Binding-site contacts:
Ligand atom CBH contacts residue PHE351 of chain 1.C at 3.3 Å (hydrophobic).
Ligand atom CAN contacts residue TYR222 of chain 1.B at 3.4 Å (hydrophobic).
Ligand atom CBX contacts residue GDP1 of chain 1.J at 3.6 Å.
Ligand atom NAI contacts residue THR221 of chain 1.B at 3.5 Å.
Ligand atom FBZ contacts residue TYR222 of chain 1.B at 3.5 Å.
Ligand atom O contacts residue ASN329 of chain 1.C at 3.5 Å (h-bond).
Ligand atom CD1 contacts residue VAL353 of chain 1.C at 3.5 Å (hydrophobic).
Ligand atom CBI contacts residue LYS174 of chain 1.B at 3.2 Å.
Ligand atom CAQ contacts residue LEU248 of chain 1.C at 3.4 Å (hydrophobic).
Ligand atom N contacts residue ASN329 of chain 1.C at 2.9 Å (h-bond).
Ligand atom CBX contacts residue TYR222 of chain 1.B at 3.4 Å (hydrophobic).
Ligand atom CAR contacts residue PRO220 of chain 1.B at 3.3 Å (hydrophobic).
Ligand atom FBZ contacts residue GLN11 of chain 1.B at 3.0 Å.
Ligand atom CBD contacts residue ASP177 of chain 1.B at 3.4 Å.
Ligand atom CD1 contacts residue ILE355 of chain 1.C at 3.6 Å (hydrophobic).
Ligand atom CBF contacts residue ASN329 of chain 1.C at 3.5 Å.
Ligand atom CCD contacts residue PRO325 of chain 1.C at 3.6 Å (hydrophobic).
Ligand atom CBI contacts residue VAL175 of chain 1.B at 3.6 Å (hydrophobic).
Ligand atom OCB contacts residue ARG276 of chain 1.B at 2.8 Å (salt-bridge).
Ligand atom NAI contacts residue TYR222 of chain 1.B at 3.2 Å (h-bond).
Ligand atom OBK contacts residue ASP177 of chain 1.B at 3.0 Å (salt-bridge).
Ligand atom OCA contacts residue THR221 of chain 1.B at 2.6 Å (h-bond).
Ligand atom OCE contacts residue THR219 of chain 1.B at 3.5 Å.
Ligand atom CBF contacts residue ASP177 of chain 1.B at 3.6 Å.
Ligand atom CAL contacts residue VAL175 of chain 1.B at 3.5 Å (hydrophobic).
Ligand atom CBI contacts residue ASP177 of chain 1.B at 3.3 Å.
Ligand atom OAK contacts residue PRO220 of chain 1.B at 3.5 Å (h-bond).
Ligand atom NBE contacts residue ASP177 of chain 1.B at 2.8 Å (salt-bridge).
Ligand atom FBZ contacts residue GDP1 of chain 1.J at 3.3 Å.
Ligand atom CBX contacts residue GLN15 of chain 1.B at 3.4 Å.
Ligand atom OAK contacts residue THR221 of chain 1.B at 3.6 Å.
Ligand atom CBV contacts residue GLN15 of chain 1.B at 3.5 Å.
Ligand atom OCA contacts residue ARG276 of chain 1.B at 2.9 Å (salt-bridge).
Ligand atom CBC contacts residue ASP177 of chain 1.B at 3.5 Å.
Ligand atom OBL contacts residue TYR222 of chain 1.B at 3.0 Å (h-bond).
Ligand atom OBL contacts residue THR221 of chain 1.B at 3.3 Å.
Ligand atom CBT contacts residue ARG276 of chain 1.B at 3.5 Å.
Ligand atom OBL contacts residue GLY223 of chain 1.B at 2.9 Å (h-bond).
Ligand atom CBG contacts residue ASN329 of chain 1.C at 3.4 Å.
Ligand atom CBW contacts residue GLN15 of chain 1.B at 3.3 Å.

The small molecule below binds the protein below.
Small molecule (SMILES): CCCCCCN(C(=O)[C@@H](NC(=O)[C@H]1CCCCN1C)[C@@H](C)CC)[C@H](C[C@@H](OC(C)=O)c1nc(C(=O)N[C@@H](Cc2ccc(F)cc2)C[C@H](C)C(=O)O)cs1)C(C)C

Sequence of chain 1.C:
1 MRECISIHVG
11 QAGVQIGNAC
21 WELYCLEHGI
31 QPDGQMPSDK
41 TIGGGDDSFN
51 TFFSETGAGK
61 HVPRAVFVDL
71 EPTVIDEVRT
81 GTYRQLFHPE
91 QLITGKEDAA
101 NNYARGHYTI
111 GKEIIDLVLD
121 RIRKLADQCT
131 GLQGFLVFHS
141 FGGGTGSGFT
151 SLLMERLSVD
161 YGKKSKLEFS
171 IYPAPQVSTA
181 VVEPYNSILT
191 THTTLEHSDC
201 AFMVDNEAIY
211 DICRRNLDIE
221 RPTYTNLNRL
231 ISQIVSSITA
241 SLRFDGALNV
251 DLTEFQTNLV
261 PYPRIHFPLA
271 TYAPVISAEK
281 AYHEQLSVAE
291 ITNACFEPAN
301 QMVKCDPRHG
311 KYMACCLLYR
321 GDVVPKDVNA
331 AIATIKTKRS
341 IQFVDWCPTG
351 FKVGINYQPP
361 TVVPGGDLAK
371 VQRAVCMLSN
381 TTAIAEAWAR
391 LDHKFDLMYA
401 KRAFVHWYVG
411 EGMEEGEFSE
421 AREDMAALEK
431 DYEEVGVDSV

Sequence of chain 1.B:
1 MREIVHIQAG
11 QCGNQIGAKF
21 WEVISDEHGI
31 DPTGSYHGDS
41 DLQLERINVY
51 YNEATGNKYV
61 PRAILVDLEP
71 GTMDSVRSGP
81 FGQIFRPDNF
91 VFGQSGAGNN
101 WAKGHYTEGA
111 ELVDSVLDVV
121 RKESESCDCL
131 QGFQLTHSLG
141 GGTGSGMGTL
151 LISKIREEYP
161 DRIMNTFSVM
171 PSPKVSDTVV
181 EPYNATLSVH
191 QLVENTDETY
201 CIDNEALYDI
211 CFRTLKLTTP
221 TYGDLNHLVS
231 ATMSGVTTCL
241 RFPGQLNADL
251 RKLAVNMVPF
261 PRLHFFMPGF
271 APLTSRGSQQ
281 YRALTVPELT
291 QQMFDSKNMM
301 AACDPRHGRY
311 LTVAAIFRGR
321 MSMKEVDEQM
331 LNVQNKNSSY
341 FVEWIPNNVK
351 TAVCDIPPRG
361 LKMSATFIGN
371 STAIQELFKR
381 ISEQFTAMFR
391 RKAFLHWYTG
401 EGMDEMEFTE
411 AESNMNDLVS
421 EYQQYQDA